Sequence of chain 1.B:
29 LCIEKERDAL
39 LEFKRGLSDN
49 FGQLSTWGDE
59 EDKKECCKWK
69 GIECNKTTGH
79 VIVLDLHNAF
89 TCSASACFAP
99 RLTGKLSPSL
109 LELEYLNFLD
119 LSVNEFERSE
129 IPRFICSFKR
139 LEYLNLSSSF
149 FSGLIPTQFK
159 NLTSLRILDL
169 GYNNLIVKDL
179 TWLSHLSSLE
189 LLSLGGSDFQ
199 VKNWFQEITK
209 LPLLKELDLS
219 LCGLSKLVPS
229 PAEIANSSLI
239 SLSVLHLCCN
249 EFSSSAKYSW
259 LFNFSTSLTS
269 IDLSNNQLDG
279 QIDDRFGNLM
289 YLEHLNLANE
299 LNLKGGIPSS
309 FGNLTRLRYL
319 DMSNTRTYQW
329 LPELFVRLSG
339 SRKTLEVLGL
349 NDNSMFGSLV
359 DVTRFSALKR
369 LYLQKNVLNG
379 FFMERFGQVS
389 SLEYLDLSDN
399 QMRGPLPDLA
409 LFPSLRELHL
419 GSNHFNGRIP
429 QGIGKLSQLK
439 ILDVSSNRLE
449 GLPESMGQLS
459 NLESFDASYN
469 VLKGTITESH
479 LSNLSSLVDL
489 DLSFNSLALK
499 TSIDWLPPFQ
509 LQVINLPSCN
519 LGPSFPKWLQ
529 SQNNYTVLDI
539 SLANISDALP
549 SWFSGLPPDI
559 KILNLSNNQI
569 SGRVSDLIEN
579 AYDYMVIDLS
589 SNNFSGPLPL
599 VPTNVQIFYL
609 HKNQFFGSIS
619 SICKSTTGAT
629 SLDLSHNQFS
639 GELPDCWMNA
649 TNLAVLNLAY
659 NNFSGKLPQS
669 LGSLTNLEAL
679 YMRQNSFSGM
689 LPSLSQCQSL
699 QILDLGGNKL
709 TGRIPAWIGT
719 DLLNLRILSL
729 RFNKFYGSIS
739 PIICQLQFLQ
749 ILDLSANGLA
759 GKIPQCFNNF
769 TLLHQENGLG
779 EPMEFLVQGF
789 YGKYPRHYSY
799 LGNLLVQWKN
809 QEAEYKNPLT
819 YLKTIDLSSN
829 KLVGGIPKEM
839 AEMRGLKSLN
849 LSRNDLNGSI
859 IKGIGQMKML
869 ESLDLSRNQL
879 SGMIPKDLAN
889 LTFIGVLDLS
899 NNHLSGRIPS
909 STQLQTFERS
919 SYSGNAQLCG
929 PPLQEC

The small molecule below binds the protein below.
Small molecule (SMILES): CC(=O)N[C@@H]1[C@@H](O)[C@H](O)[C@@H](CO)O[C@H]1O

Binding-site contacts:
Ligand atom C7 contacts residue ASN261 of chain 1.B at 3.2 Å.
Ligand atom C2 contacts residue ILE232 of chain 1.B at 4.4 Å (hydrophobic).
Ligand atom N2 contacts residue ILE232 of chain 1.B at 4.0 Å.
Ligand atom C8 contacts residue ASN261 of chain 1.B at 4.4 Å.
Ligand atom O5 contacts residue ASN261 of chain 1.B at 2.4 Å (h-bond).
Ligand atom C4 contacts residue ASN261 of chain 1.B at 4.2 Å.
Ligand atom C2 contacts residue ASN261 of chain 1.B at 2.5 Å.
Ligand atom N2 contacts residue ASN261 of chain 1.B at 2.9 Å (h-bond).
Ligand atom C8 contacts residue LEU237 of chain 1.B at 4.2 Å (hydrophobic).
Ligand atom C3 contacts residue ASN261 of chain 1.B at 3.8 Å.
Ligand atom O7 contacts residue ASN261 of chain 1.B at 3.2 Å (h-bond).
Ligand atom C1 contacts residue ILE232 of chain 1.B at 3.8 Å (hydrophobic).
Ligand atom C5 contacts residue ASN261 of chain 1.B at 3.7 Å.
Ligand atom C1 contacts residue ASN261 of chain 1.B at 1.4 Å.